Binding-site contacts:
Ligand atom C14 contacts residue ILE25 of chain 1.H at 3.7 Å (hydrophobic).
Ligand atom N4 contacts residue MET108 of chain 1.H at 3.4 Å (h-bond).
Ligand atom O1 contacts residue TYR107 of chain 1.H at 2.6 Å (h-bond).
Ligand atom C8 contacts residue MET108 of chain 1.H at 3.4 Å (hydrophobic).
Ligand atom C12 contacts residue ARG628 of chain 1.G at 3.6 Å.
Ligand atom O1 contacts residue ASP109 of chain 1.H at 3.3 Å (salt-bridge).
Ligand atom C16 contacts residue ARG647 of chain 1.G at 3.6 Å.
Ligand atom C3 contacts residue LYS48 of chain 1.H at 3.6 Å.
Ligand atom C7 contacts residue LEU158 of chain 1.H at 3.6 Å (hydrophobic).
Ligand atom C6 contacts residue LEU158 of chain 1.H at 3.4 Å (hydrophobic).
Ligand atom O1 contacts residue ILE609 of chain 1.G at 3.3 Å.
Ligand atom O2 contacts residue SER155 of chain 1.H at 3.1 Å (h-bond).
Ligand atom N4 contacts residue ASP109 of chain 1.H at 3.2 Å (salt-bridge).
Ligand atom C18 contacts residue TYR107 of chain 1.H at 3.4 Å (hydrophobic).
Ligand atom C4 contacts residue ALA46 of chain 1.H at 3.3 Å (hydrophobic).
Ligand atom C23 contacts residue VAL33 of chain 1.H at 3.3 Å (hydrophobic).
Ligand atom C1 contacts residue PHE105 of chain 1.H at 3.4 Å (hydrophobic).
Ligand atom C8 contacts residue HIS110 of chain 1.H at 3.7 Å.
Ligand atom C14 contacts residue ARG628 of chain 1.G at 3.4 Å.
Ligand atom N3 contacts residue MET108 of chain 1.H at 3.2 Å (h-bond).
Ligand atom C1 contacts residue VAL79 of chain 1.H at 3.3 Å (hydrophobic).
Ligand atom C16 contacts residue ASN607 of chain 1.G at 3.5 Å.
Ligand atom C12 contacts residue ILE25 of chain 1.H at 3.6 Å (hydrophobic).
Ligand atom C17 contacts residue ASN607 of chain 1.G at 3.1 Å.
Ligand atom C19 contacts residue LEU158 of chain 1.H at 3.5 Å (hydrophobic).
Ligand atom N4 contacts residue TYR107 of chain 1.H at 3.7 Å.
Ligand atom N4 contacts residue ARG628 of chain 1.G at 3.6 Å.
Ligand atom N2 contacts residue MET108 of chain 1.H at 3.5 Å (h-bond).
Ligand atom O2 contacts residue ASN156 of chain 1.H at 3.3 Å (h-bond).
Ligand atom N6 contacts residue LEU158 of chain 1.H at 3.2 Å.
Ligand atom C15 contacts residue ARG628 of chain 1.G at 3.5 Å.
Ligand atom C18 contacts residue ARG628 of chain 1.G at 3.6 Å.
Ligand atom C18 contacts residue ASP109 of chain 1.H at 3.7 Å.
Ligand atom C5 contacts residue LEU158 of chain 1.H at 3.4 Å (hydrophobic).
Ligand atom N5 contacts residue ILE25 of chain 1.H at 3.7 Å.
Ligand atom C4 contacts residue GLU106 of chain 1.H at 3.6 Å.
Ligand atom C3 contacts residue PHE105 of chain 1.H at 3.3 Å (hydrophobic).
Ligand atom C11 contacts residue ILE25 of chain 1.H at 3.6 Å (hydrophobic).
Ligand atom C21 contacts residue SER155 of chain 1.H at 3.5 Å.
Ligand atom C3 contacts residue ALA46 of chain 1.H at 3.5 Å (hydrophobic).

Sequence of chain 1.G:
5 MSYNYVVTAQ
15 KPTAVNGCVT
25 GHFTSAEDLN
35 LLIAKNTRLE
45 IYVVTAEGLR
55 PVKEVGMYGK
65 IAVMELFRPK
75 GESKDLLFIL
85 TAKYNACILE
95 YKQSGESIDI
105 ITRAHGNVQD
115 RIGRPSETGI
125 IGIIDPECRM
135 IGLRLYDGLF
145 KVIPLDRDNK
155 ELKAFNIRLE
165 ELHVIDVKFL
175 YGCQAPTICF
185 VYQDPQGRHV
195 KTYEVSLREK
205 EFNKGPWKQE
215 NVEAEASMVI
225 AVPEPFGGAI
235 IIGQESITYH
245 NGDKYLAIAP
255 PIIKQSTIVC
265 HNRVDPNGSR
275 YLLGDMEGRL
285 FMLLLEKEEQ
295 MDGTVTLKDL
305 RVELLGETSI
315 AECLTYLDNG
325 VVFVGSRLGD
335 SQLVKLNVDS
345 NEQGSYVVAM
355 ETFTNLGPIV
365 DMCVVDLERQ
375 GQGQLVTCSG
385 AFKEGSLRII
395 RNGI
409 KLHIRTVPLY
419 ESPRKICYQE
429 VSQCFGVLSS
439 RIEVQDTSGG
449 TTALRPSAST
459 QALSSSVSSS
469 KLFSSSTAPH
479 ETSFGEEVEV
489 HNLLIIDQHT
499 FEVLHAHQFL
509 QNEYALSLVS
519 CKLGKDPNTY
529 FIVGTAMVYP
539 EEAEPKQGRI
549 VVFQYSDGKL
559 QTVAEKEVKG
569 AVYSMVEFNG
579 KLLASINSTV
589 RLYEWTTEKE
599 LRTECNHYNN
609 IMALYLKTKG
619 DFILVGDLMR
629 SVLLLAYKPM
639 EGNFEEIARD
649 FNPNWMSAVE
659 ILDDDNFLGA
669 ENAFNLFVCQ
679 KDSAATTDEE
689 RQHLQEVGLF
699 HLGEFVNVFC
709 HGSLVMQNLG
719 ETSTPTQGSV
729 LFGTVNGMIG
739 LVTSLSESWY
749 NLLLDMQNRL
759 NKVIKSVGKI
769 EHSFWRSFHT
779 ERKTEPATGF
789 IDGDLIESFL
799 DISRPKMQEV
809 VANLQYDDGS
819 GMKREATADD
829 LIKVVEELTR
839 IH

Sequence of chain 1.H:
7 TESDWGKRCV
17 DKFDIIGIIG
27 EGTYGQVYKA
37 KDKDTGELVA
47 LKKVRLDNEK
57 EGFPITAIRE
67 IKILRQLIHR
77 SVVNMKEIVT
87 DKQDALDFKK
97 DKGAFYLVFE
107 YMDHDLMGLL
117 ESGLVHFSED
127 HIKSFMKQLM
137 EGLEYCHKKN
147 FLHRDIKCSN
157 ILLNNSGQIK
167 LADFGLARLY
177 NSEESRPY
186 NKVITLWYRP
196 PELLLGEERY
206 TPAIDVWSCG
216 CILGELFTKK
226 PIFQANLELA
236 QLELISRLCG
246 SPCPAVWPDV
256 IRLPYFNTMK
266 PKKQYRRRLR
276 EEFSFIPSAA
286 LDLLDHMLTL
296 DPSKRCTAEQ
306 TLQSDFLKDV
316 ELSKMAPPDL

A small-molecule ligand and the protein it binds are described below.
Small molecule (SMILES): CC[C@H](CO)Nc1nc(NCc2ccc(-c3ccccn3)c(=O)[nH]2)c2ncn(C(C)C)c2n1